Sequence of chain 1.H:
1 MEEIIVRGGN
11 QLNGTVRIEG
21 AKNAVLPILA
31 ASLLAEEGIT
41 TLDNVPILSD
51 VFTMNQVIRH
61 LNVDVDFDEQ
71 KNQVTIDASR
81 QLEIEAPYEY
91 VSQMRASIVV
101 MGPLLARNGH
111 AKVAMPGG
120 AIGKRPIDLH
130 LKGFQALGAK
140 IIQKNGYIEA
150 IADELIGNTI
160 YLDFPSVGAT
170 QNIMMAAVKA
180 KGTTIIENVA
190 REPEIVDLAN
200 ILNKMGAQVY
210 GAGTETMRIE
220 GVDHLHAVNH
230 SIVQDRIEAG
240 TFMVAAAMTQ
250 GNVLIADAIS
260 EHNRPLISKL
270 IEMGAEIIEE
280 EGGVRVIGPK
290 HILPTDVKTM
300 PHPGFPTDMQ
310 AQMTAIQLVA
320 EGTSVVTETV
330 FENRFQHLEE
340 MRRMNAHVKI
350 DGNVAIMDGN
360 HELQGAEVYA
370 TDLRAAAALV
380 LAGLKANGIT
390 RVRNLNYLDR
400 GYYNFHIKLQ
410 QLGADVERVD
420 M

Binding-site contacts:
Ligand atom O1B contacts residue VAL166 of chain 1.H at 3.2 Å.
Ligand atom O2D contacts residue ARG124 of chain 1.H at 2.7 Å (salt-bridge).
Ligand atom O4U contacts residue SER165 of chain 1.H at 3.5 Å.
Ligand atom O1E contacts residue ARG373 of chain 1.H at 2.8 Å (salt-bridge).
Ligand atom O7 contacts residue LYS22 of chain 1.H at 3.0 Å (salt-bridge).
Ligand atom C1E contacts residue LYS22 of chain 1.H at 3.6 Å.
Ligand atom C7 contacts residue LYS22 of chain 1.H at 3.3 Å.
Ligand atom C4U contacts residue VAL166 of chain 1.H at 3.4 Å (hydrophobic).
Ligand atom O2E contacts residue LYS22 of chain 1.H at 2.9 Å (salt-bridge).
Ligand atom C5U contacts residue VAL166 of chain 1.H at 3.1 Å (hydrophobic).
Ligand atom O2U contacts residue PHE330 of chain 1.H at 3.6 Å.
Ligand atom C3E contacts residue ARG333 of chain 1.H at 3.5 Å.
Ligand atom O3D contacts residue ARG124 of chain 1.H at 3.1 Å (salt-bridge).
Ligand atom C1 contacts residue ASN23 of chain 1.H at 3.4 Å.
Ligand atom C6 contacts residue ASP307 of chain 1.H at 3.2 Å.
Ligand atom C4D contacts residue ARG95 of chain 1.H at 3.4 Å.
Ligand atom C5U contacts residue GLY167 of chain 1.H at 3.3 Å.
Ligand atom O4U contacts residue VAL166 of chain 1.H at 3.1 Å (h-bond).
Ligand atom O2E contacts residue ASP307 of chain 1.H at 3.5 Å (salt-bridge).
Ligand atom O1E contacts residue ASP307 of chain 1.H at 3.2 Å (salt-bridge).
Ligand atom C1E contacts residue ASP307 of chain 1.H at 3.4 Å.
Ligand atom O3D contacts residue PRO125 of chain 1.H at 3.3 Å (h-bond).
Ligand atom C2E contacts residue LYS22 of chain 1.H at 3.6 Å.
Ligand atom C5U contacts residue SER165 of chain 1.H at 3.5 Å.
Ligand atom O3D contacts residue ARG95 of chain 1.H at 2.8 Å (salt-bridge).
Ligand atom O2B contacts residue GLN170 of chain 1.H at 3.5 Å (h-bond).
Ligand atom O2E contacts residue ARG373 of chain 1.H at 2.8 Å (salt-bridge).
Ligand atom C1E contacts residue ARG373 of chain 1.H at 3.5 Å.
Ligand atom O2D contacts residue LYS123 of chain 1.H at 3.2 Å.
Ligand atom O1E contacts residue ARG333 of chain 1.H at 2.9 Å (salt-bridge).
Ligand atom O2D contacts residue ARG95 of chain 1.H at 3.4 Å (salt-bridge).
Ligand atom C2 contacts residue ASN23 of chain 1.H at 3.5 Å.
Ligand atom C1D contacts residue LYS123 of chain 1.H at 3.5 Å.
Ligand atom O2E contacts residue ASN23 of chain 1.H at 3.2 Å (h-bond).
Ligand atom O3 contacts residue ASP307 of chain 1.H at 3.4 Å (salt-bridge).
Ligand atom C8 contacts residue ASP50 of chain 1.H at 3.5 Å.
Ligand atom O3D contacts residue ILE126 of chain 1.H at 3.1 Å.
Ligand atom O4 contacts residue LYS123 of chain 1.H at 3.1 Å.
Ligand atom C3D contacts residue ARG95 of chain 1.H at 3.5 Å.
Ligand atom O2A contacts residue ALA96 of chain 1.H at 3.5 Å.

The small molecule below binds the protein below.
Small molecule (SMILES): CC(=O)N[C@H]1[C@@H](O[P](=O)(O)O[P](=O)(O)OC[C@H]2O[C@@H](n3ccc(=O)[nH]c3=O)[C@H](O)[C@@H]2O)O[C@H](CO)[C@@H](O)[C@@H]1O[C@H](C)C(=O)O